Sequence of chain 1.A:
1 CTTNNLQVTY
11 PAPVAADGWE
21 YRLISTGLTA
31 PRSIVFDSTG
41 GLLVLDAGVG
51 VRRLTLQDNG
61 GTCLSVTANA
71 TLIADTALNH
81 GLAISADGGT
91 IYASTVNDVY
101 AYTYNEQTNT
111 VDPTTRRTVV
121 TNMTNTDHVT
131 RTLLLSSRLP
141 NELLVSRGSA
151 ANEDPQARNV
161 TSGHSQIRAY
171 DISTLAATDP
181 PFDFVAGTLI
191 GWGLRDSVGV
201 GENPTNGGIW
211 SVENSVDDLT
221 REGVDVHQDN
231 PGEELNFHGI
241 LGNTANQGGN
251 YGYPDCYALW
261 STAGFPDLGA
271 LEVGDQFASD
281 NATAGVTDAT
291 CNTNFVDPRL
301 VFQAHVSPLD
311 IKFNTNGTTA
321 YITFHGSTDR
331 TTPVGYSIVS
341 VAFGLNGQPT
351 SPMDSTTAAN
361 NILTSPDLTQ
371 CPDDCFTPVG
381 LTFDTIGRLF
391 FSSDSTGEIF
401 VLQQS

A protein and the small-molecule ligand that binds it are described below.
Small molecule (SMILES): CC(=O)N[C@H]1[C@H](O[C@H]2[C@H](O)[C@@H](NC(C)=O)CO[C@@H]2CO)O[C@H](CO)[C@@H](O)[C@@H]1O

Binding-site contacts:
Ligand atom C6 contacts residue GLN156 of chain 1.A at 4.5 Å.
Ligand atom C1 contacts residue THR161 of chain 1.A at 4.4 Å.
Ligand atom C1 contacts residue ASN159 of chain 1.A at 1.2 Å.
Ligand atom C5 contacts residue ASN159 of chain 1.A at 3.1 Å.
Ligand atom C1 contacts residue GLN156 of chain 1.A at 3.7 Å.
Ligand atom C2 contacts residue GLN156 of chain 1.A at 3.9 Å.
Ligand atom C5 contacts residue GLN156 of chain 1.A at 4.4 Å.
Ligand atom O5 contacts residue SER162 of chain 1.A at 3.7 Å.
Ligand atom C6 contacts residue THR161 of chain 1.A at 4.0 Å.
Ligand atom N2 contacts residue ASN159 of chain 1.A at 3.1 Å (h-bond).
Ligand atom O7 contacts residue ASN159 of chain 1.A at 3.6 Å (h-bond).
Ligand atom C5 contacts residue SER162 of chain 1.A at 4.3 Å.
Ligand atom C6 contacts residue ASN159 of chain 1.A at 4.1 Å.
Ligand atom C6 contacts residue SER162 of chain 1.A at 3.9 Å.
Ligand atom C7 contacts residue GLN156 of chain 1.A at 4.4 Å.
Ligand atom C5 contacts residue THR161 of chain 1.A at 4.2 Å.
Ligand atom O5 contacts residue GLN156 of chain 1.A at 3.4 Å (h-bond).
Ligand atom O5 contacts residue ASN159 of chain 1.A at 1.8 Å (h-bond).
Ligand atom O5 contacts residue THR161 of chain 1.A at 4.1 Å.
Ligand atom O7 contacts residue GLN156 of chain 1.A at 3.2 Å (h-bond).
Ligand atom O6 contacts residue THR161 of chain 1.A at 4.3 Å.
Ligand atom C2 contacts residue ASN159 of chain 1.A at 2.4 Å.
Ligand atom C8 contacts residue NAG1 of chain 1.D at 3.2 Å.
Ligand atom C8 contacts residue ASN159 of chain 1.A at 4.4 Å.
Ligand atom C3 contacts residue ASN159 of chain 1.A at 3.6 Å.
Ligand atom C7 contacts residue ASN159 of chain 1.A at 3.5 Å.
Ligand atom C4 contacts residue ASN159 of chain 1.A at 3.9 Å.